Binding-site contacts:
Ligand atom O3 contacts residue TYR100 of chain 2.A at 3.0 Å (h-bond).
Ligand atom C9 contacts residue DA1 of chain 2.C at 2.9 Å.
Ligand atom C6 contacts residue DA1 of chain 2.C at 4.1 Å.
Ligand atom O4 contacts residue SER21 of chain 2.A at 4.0 Å.
Ligand atom C2 contacts residue MAN1 of chain 2.G at 3.5 Å.
Ligand atom O1 contacts residue TYR12 of chain 2.A at 3.7 Å.
Ligand atom C7 contacts residue TYR100 of chain 2.A at 3.8 Å (hydrophobic).
Ligand atom C14 contacts residue HIS205 of chain 2.A at 3.9 Å.
Ligand atom C1 contacts residue LEU99 of chain 2.A at 4.1 Å (hydrophobic).
Ligand atom C7 contacts residue TYR12 of chain 2.A at 4.0 Å (hydrophobic).
Ligand atom C10 contacts residue HIS205 of chain 2.A at 3.6 Å.
Ligand atom C14 contacts residue TYR100 of chain 2.A at 4.2 Å (hydrophobic).
Ligand atom C2 contacts residue TYR12 of chain 2.A at 2.9 Å (hydrophobic).
Ligand atom C3 contacts residue TYR12 of chain 2.A at 3.3 Å (hydrophobic).
Ligand atom C1 contacts residue MAN1 of chain 2.G at 2.3 Å.
Ligand atom C12 contacts residue HIS205 of chain 2.A at 4.2 Å.
Ligand atom C6 contacts residue TYR12 of chain 2.A at 3.3 Å (hydrophobic).
Ligand atom C11 contacts residue PRO13 of chain 2.A at 3.9 Å (hydrophobic).
Ligand atom O6 contacts residue MAN1 of chain 2.G at 1.4 Å.
Ligand atom C1 contacts residue TYR12 of chain 2.A at 4.1 Å (hydrophobic).
Ligand atom C12 contacts residue DA1 of chain 2.C at 4.3 Å.
Ligand atom N1 contacts residue TYR12 of chain 2.A at 3.3 Å (h-bond).
Ligand atom C5 contacts residue TYR12 of chain 2.A at 3.1 Å (hydrophobic).
Ligand atom C14 contacts residue TYR12 of chain 2.A at 4.1 Å (hydrophobic).
Ligand atom C14 contacts residue DA1 of chain 2.C at 3.8 Å.
Ligand atom C4 contacts residue TYR12 of chain 2.A at 3.9 Å (hydrophobic).
Ligand atom O4 contacts residue DA1 of chain 2.C at 1.5 Å.
Ligand atom C10 contacts residue DA1 of chain 2.C at 3.5 Å.
Ligand atom N2 contacts residue TYR12 of chain 2.A at 3.6 Å (h-bond).
Ligand atom C11 contacts residue HIS205 of chain 2.A at 3.6 Å.
Ligand atom O4 contacts residue PRO23 of chain 2.A at 4.4 Å.
Ligand atom N2 contacts residue DA1 of chain 2.C at 3.6 Å.
Ligand atom C12 contacts residue PRO13 of chain 2.A at 4.4 Å (hydrophobic).
Ligand atom C9 contacts residue PRO13 of chain 2.A at 4.0 Å (hydrophobic).
Ligand atom O1 contacts residue MAN1 of chain 2.G at 4.1 Å.
Ligand atom C13 contacts residue DA1 of chain 2.C at 3.7 Å.
Ligand atom C9 contacts residue SER21 of chain 2.A at 4.3 Å.
Ligand atom C8 contacts residue TYR12 of chain 2.A at 3.8 Å (hydrophobic).
Ligand atom C12 contacts residue TYR12 of chain 2.A at 4.1 Å (hydrophobic).
Ligand atom C13 contacts residue HIS205 of chain 2.A at 3.6 Å.

A small-molecule ligand and the protein it binds are described below.
Small molecule (SMILES): O=c1c(NCCCCCCO)c(NCCOCCO)c1=O

Sequence of chain 2.A:
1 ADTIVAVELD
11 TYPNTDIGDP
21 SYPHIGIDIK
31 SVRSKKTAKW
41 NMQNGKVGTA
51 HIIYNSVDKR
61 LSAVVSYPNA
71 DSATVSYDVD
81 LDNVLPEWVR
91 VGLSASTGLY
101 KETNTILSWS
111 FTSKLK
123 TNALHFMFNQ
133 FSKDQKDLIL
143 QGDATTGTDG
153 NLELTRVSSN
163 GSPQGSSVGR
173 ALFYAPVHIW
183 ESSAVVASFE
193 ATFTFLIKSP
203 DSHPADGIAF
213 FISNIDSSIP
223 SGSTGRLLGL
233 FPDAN